Binding-site contacts:
Ligand atom O5 contacts residue TRP360 of chain 1.A at 3.3 Å.
Ligand atom O2 contacts residue ARG84 of chain 1.A at 2.9 Å (salt-bridge).
Ligand atom O3 contacts residue LEU59 of chain 1.A at 2.6 Å (h-bond).
Ligand atom O6 contacts residue TRP250 of chain 1.A at 3.8 Å.
Ligand atom C1 contacts residue TYR175 of chain 1.A at 3.6 Å (hydrophobic).
Ligand atom O6 contacts residue GLU361 of chain 1.A at 3.8 Å.
Ligand atom C6 contacts residue TRP250 of chain 1.A at 3.2 Å (hydrophobic).
Ligand atom O2 contacts residue ASP83 of chain 1.A at 2.6 Å (salt-bridge).
Ligand atom C6 contacts residue ALA230 of chain 1.A at 3.6 Å (hydrophobic).
Ligand atom O3 contacts residue LEU58 of chain 1.A at 2.8 Å.
Ligand atom O2 contacts residue LYS60 of chain 1.A at 3.5 Å.
Ligand atom C2 contacts residue ARG84 of chain 1.A at 3.5 Å.
Ligand atom C6 contacts residue TRP360 of chain 1.A at 3.5 Å (hydrophobic).
Ligand atom C3 contacts residue PRO81 of chain 1.A at 3.7 Å (hydrophobic).
Ligand atom C2 contacts residue ASN26 of chain 1.A at 3.8 Å.
Ligand atom O3 contacts residue GLU129 of chain 1.A at 3.6 Å.
Ligand atom O6 contacts residue ASN173 of chain 1.A at 2.8 Å (h-bond).
Ligand atom O2 contacts residue GLU129 of chain 1.A at 2.3 Å (salt-bridge).
Ligand atom O5 contacts residue TYR175 of chain 1.A at 3.5 Å.
Ligand atom C6 contacts residue TYR175 of chain 1.A at 3.7 Å (hydrophobic).
Ligand atom C6 contacts residue ASN364 of chain 1.A at 3.6 Å.
Ligand atom O3 contacts residue ALA57 of chain 1.A at 3.4 Å.
Ligand atom C2 contacts residue GLU129 of chain 1.A at 3.2 Å.
Ligand atom O6 contacts residue ALA230 of chain 1.A at 3.3 Å.
Ligand atom O3 contacts residue ASP83 of chain 1.A at 2.9 Å (salt-bridge).
Ligand atom O6 contacts residue TYR176 of chain 1.A at 3.5 Å.
Ligand atom C1 contacts residue TRP250 of chain 1.A at 3.7 Å (hydrophobic).
Ligand atom O2 contacts residue MET350 of chain 1.A at 3.5 Å.
Ligand atom O6 contacts residue ASN364 of chain 1.A at 3.2 Å (h-bond).
Ligand atom O2 contacts residue LEU58 of chain 1.A at 3.2 Å.
Ligand atom O3 contacts residue PRO81 of chain 1.A at 3.1 Å.
Ligand atom C3 contacts residue LEU59 of chain 1.A at 3.8 Å (hydrophobic).
Ligand atom O2 contacts residue PRO81 of chain 1.A at 3.2 Å.
Ligand atom C6 contacts residue ASN173 of chain 1.A at 3.7 Å.
Ligand atom O2 contacts residue ASN26 of chain 1.A at 2.8 Å (h-bond).
Ligand atom C4 contacts residue TRP360 of chain 1.A at 3.8 Å (hydrophobic).
Ligand atom O3 contacts residue LYS60 of chain 1.A at 3.4 Å.
Ligand atom O2 contacts residue ALA57 of chain 1.A at 3.5 Å.
Ligand atom C3 contacts residue ASP83 of chain 1.A at 3.6 Å.
Ligand atom C2 contacts residue ASP83 of chain 1.A at 3.3 Å.

Sequence of chain 1.A:
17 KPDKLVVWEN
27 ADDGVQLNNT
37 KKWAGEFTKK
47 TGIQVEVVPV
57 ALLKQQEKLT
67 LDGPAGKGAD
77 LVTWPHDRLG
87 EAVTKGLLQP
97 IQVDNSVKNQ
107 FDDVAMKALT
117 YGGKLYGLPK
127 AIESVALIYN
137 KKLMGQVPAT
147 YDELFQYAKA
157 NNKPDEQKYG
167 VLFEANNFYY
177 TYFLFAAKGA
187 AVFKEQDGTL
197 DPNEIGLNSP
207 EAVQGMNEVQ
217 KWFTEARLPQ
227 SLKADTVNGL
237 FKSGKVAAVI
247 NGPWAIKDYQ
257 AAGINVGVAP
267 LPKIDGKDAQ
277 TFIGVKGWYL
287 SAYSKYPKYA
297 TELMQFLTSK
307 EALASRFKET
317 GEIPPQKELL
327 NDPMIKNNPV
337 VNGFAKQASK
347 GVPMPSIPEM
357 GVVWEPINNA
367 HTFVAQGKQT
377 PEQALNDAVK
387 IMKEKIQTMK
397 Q

This protein binds this small molecule.
Small molecule (SMILES): OC[C@H]1O[C@@H]2O[C@H]3[C@H](O)[C@@H](O)[C@@H](O[C@H]4[C@H](O)[C@@H](O)[C@@H](O[C@H]5[C@H](O)[C@@H](O)[C@@H](O[C@H]6[C@H](O)[C@@H](O)[C@@H](O[C@H]7[C@H](O)[C@@H](O)[C@@H](O[C@H]1[C@H](O)[C@H]2O)O[C@@H]7CO)O[C@@H]6CO)O[C@@H]5CO)O[C@@H]4CO)O[C@@H]3CO